Binding-site contacts:
Ligand atom O1' contacts residue ASN204 of chain 1.C at 3.5 Å (h-bond).
Ligand atom O2' contacts residue ASN236 of chain 1.C at 3.2 Å (h-bond).
Ligand atom C6 contacts residue ASN236 of chain 1.C at 3.4 Å.
Ligand atom C4' contacts residue NAD1 of chain 1.M at 2.8 Å.
Ligand atom C2 contacts residue TYR234 of chain 1.C at 3.4 Å (hydrophobic).
Ligand atom O4' contacts residue NAD1 of chain 1.M at 2.8 Å.
Ligand atom O6' contacts residue SER112 of chain 1.C at 2.7 Å (h-bond).
Ligand atom C8' contacts residue ARG243 of chain 1.C at 3.5 Å.
Ligand atom O7' contacts residue SER153 of chain 1.C at 3.5 Å.
Ligand atom O2A contacts residue VAL219 of chain 1.C at 3.4 Å (h-bond).
Ligand atom O3' contacts residue SER152 of chain 1.C at 2.8 Å (h-bond).
Ligand atom O4B contacts residue VAL219 of chain 1.C at 3.5 Å.
Ligand atom O2 contacts residue ILE235 of chain 1.C at 3.4 Å.
Ligand atom N3 contacts residue TYR234 of chain 1.C at 2.6 Å (h-bond).
Ligand atom O2 contacts residue LEU280 of chain 1.C at 3.4 Å.
Ligand atom O3' contacts residue SER151 of chain 1.C at 3.5 Å (h-bond).
Ligand atom C9' contacts residue SER152 of chain 1.C at 3.2 Å.
Ligand atom C6 contacts residue ARG308 of chain 1.C at 3.2 Å.
Ligand atom O2 contacts residue TYR234 of chain 1.C at 3.4 Å (h-bond).
Ligand atom C5 contacts residue ARG308 of chain 1.C at 3.3 Å.
Ligand atom O1B contacts residue ARG243 of chain 1.C at 2.9 Å (salt-bridge).
Ligand atom O2 contacts residue ASN236 of chain 1.C at 2.8 Å (h-bond).
Ligand atom C4 contacts residue TYR234 of chain 1.C at 3.5 Å (hydrophobic).
Ligand atom O4 contacts residue LYS222 of chain 1.C at 2.8 Å (salt-bridge).
Ligand atom O4B contacts residue LEU280 of chain 1.C at 3.4 Å.
Ligand atom C3' contacts residue NAD1 of chain 1.M at 3.4 Å.
Ligand atom O3' contacts residue NAD1 of chain 1.M at 3.2 Å.
Ligand atom O4' contacts residue TYR175 of chain 1.C at 2.7 Å (h-bond).
Ligand atom O4' contacts residue SER151 of chain 1.C at 2.7 Å (h-bond).
Ligand atom O3B contacts residue THR241 of chain 1.C at 3.4 Å.
Ligand atom C2 contacts residue ASN236 of chain 1.C at 3.2 Å.
Ligand atom N3 contacts residue ASN236 of chain 1.C at 3.5 Å (h-bond).
Ligand atom O2B contacts residue ARG243 of chain 1.C at 3.4 Å (salt-bridge).
Ligand atom C6' contacts residue SER112 of chain 1.C at 3.3 Å.
Ligand atom O3' contacts residue TYR202 of chain 1.C at 2.9 Å (h-bond).
Ligand atom O1B contacts residue ASN204 of chain 1.C at 2.7 Å (h-bond).
Ligand atom O3B contacts residue ASP311 of chain 1.C at 3.1 Å (salt-bridge).
Ligand atom O4 contacts residue TYR234 of chain 1.C at 3.6 Å (h-bond).
Ligand atom N3 contacts residue TRP223 of chain 1.C at 3.6 Å (h-bond).
Ligand atom N1 contacts residue ASN236 of chain 1.C at 3.2 Å (h-bond).

Sequence of chain 1.C:
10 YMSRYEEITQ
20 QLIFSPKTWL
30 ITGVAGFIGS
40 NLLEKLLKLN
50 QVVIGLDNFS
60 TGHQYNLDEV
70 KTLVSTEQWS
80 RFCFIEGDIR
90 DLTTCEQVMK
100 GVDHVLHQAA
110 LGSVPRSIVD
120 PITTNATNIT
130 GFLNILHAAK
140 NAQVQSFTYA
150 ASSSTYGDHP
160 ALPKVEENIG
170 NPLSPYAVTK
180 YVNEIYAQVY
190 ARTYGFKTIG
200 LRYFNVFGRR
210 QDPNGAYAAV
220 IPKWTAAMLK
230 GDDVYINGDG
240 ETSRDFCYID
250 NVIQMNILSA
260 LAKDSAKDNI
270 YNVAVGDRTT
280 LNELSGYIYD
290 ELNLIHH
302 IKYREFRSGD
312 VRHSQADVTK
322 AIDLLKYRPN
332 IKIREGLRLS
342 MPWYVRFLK

A small-molecule ligand and the protein it binds are described below.
Small molecule (SMILES): CC(=O)C[C@H]1[C@@H](OP(=O)(O)OP(=O)(O)OC[C@H]2O[C@@H](n3ccc(=O)[nH]c3=O)[C@H](O)[C@@H]2O)O[C@H](CO)[C@H](O)[C@@H]1O